Binding-site contacts:
Ligand atom P1 contacts residue MG1 of chain 2.C at 3.2 Å.
Ligand atom O3 contacts residue ASP121 of chain 2.A at 2.5 Å (salt-bridge).
Ligand atom O1 contacts residue ASP121 of chain 2.A at 2.8 Å (salt-bridge).
Ligand atom O5P contacts residue TYR215 of chain 2.A at 2.6 Å (h-bond).
Ligand atom O4 contacts residue SER247 of chain 2.A at 3.2 Å (h-bond).
Ligand atom O6P contacts residue ASN212 of chain 2.A at 3.2 Å (h-bond).
Ligand atom O3P contacts residue GLY122 of chain 2.A at 3.7 Å.
Ligand atom O5 contacts residue LYS274 of chain 2.A at 3.0 Å (salt-bridge).
Ligand atom O6P contacts residue TYR264 of chain 2.A at 3.5 Å.
Ligand atom C2 contacts residue ASP121 of chain 2.A at 3.7 Å.
Ligand atom O1P contacts residue ASP121 of chain 2.A at 3.5 Å (salt-bridge).
Ligand atom P1 contacts residue ASP121 of chain 2.A at 3.3 Å.
Ligand atom P2 contacts residue ASN212 of chain 2.A at 3.7 Å.
Ligand atom C1 contacts residue GLY122 of chain 2.A at 3.7 Å.
Ligand atom O4P contacts residue ASN212 of chain 2.A at 3.7 Å.
Ligand atom O3 contacts residue MET248 of chain 2.A at 2.9 Å (h-bond).
Ligand atom O1P contacts residue GLU97 of chain 2.A at 3.4 Å (salt-bridge).
Ligand atom C4 contacts residue MET248 of chain 2.A at 3.5 Å (hydrophobic).
Ligand atom C4 contacts residue GLY246 of chain 2.A at 3.1 Å.
Ligand atom O3 contacts residue SER247 of chain 2.A at 3.4 Å.
Ligand atom C6 contacts residue LYS274 of chain 2.A at 3.6 Å.
Ligand atom O1 contacts residue GLY122 of chain 2.A at 2.9 Å (h-bond).
Ligand atom O2P contacts residue GLY122 of chain 2.A at 2.5 Å (h-bond).
Ligand atom O6 contacts residue LYS274 of chain 2.A at 2.8 Å (salt-bridge).
Ligand atom O4 contacts residue MET248 of chain 2.A at 3.0 Å (h-bond).
Ligand atom O2P contacts residue ASP121 of chain 2.A at 3.1 Å.
Ligand atom O4P contacts residue ARG243 of chain 2.B at 2.7 Å (salt-bridge).
Ligand atom O6 contacts residue TYR264 of chain 2.A at 3.6 Å.
Ligand atom O1P contacts residue MG1 of chain 2.C at 2.6 Å.
Ligand atom O2P contacts residue GLU97 of chain 2.A at 3.3 Å (salt-bridge).
Ligand atom C6 contacts residue GLY246 of chain 2.A at 3.7 Å.
Ligand atom O6P contacts residue TYR244 of chain 2.A at 2.7 Å (h-bond).
Ligand atom P1 contacts residue GLY122 of chain 2.A at 3.2 Å.
Ligand atom O5P contacts residue LYS274 of chain 2.A at 3.6 Å.
Ligand atom C4 contacts residue SER247 of chain 2.A at 3.5 Å.
Ligand atom C3 contacts residue MET248 of chain 2.A at 3.4 Å (hydrophobic).
Ligand atom O5P contacts residue TYR264 of chain 2.A at 3.0 Å (h-bond).
Ligand atom O2P contacts residue MG1 of chain 2.C at 3.0 Å.
Ligand atom C3 contacts residue ASP121 of chain 2.A at 3.7 Å.
Ligand atom O4 contacts residue GLY246 of chain 2.A at 3.2 Å.

This small molecule binds to this protein.
Small molecule (SMILES): O=P(O)(O)OC[C@@H]1O[C@H](COP(=O)(O)O)[C@@H](O)[C@@H]1O

Sequence of chain 2.B:
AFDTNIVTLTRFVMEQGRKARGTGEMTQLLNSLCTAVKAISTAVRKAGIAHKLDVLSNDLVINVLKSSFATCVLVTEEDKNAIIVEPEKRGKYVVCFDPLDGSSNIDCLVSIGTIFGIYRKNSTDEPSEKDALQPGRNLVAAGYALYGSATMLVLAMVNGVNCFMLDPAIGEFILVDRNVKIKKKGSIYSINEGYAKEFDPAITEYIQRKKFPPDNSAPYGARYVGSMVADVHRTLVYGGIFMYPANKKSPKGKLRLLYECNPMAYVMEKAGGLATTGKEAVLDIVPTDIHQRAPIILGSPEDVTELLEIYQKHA

Sequence of chain 2.A:
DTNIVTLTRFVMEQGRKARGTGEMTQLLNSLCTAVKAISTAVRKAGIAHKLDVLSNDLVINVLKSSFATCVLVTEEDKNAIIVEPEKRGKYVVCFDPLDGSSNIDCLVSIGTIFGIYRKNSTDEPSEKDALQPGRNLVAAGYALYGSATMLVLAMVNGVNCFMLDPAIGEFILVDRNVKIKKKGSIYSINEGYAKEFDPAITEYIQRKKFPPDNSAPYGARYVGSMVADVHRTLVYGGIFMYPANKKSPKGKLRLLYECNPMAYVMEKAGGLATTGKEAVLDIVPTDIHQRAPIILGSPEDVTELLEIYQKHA